Sequence of chain 1.A:
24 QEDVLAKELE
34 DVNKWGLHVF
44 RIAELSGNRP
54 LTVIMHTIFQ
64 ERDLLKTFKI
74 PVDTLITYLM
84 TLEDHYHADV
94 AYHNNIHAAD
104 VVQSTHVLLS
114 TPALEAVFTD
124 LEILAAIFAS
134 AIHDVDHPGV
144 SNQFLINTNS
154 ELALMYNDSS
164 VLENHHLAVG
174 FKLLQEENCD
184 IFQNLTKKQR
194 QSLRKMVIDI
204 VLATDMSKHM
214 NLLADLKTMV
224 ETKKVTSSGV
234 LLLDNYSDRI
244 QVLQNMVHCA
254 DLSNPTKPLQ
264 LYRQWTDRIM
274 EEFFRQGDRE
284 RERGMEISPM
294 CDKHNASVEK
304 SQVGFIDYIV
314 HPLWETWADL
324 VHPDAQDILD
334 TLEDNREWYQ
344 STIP

Binding-site contacts:
Ligand atom C6 contacts residue ILE272 of chain 1.A at 3.9 Å (hydrophobic).
Ligand atom C7 contacts residue PHE276 of chain 1.A at 3.9 Å (hydrophobic).
Ligand atom O2 contacts residue PHE308 of chain 1.A at 3.6 Å.
Ligand atom C10 contacts residue THR269 of chain 1.A at 3.8 Å.
Ligand atom C3 contacts residue PHE308 of chain 1.A at 3.5 Å (hydrophobic).
Ligand atom C10 contacts residue ILE272 of chain 1.A at 3.9 Å (hydrophobic).
Ligand atom F1 contacts residue PHE308 of chain 1.A at 4.0 Å.
Ligand atom O1 contacts residue ILE272 of chain 1.A at 3.6 Å.
Ligand atom C5 contacts residue PHE308 of chain 1.A at 3.9 Å (hydrophobic).
Ligand atom C6 contacts residue PHE308 of chain 1.A at 3.8 Å (hydrophobic).
Ligand atom C11 contacts residue PHE308 of chain 1.A at 3.9 Å (hydrophobic).
Ligand atom C2 contacts residue ILE272 of chain 1.A at 3.6 Å (hydrophobic).
Ligand atom C12 contacts residue HIS96 of chain 1.A at 3.8 Å.
Ligand atom C10 contacts residue GLN305 of chain 1.A at 3.9 Å.
Ligand atom C4 contacts residue PHE276 of chain 1.A at 4.0 Å (hydrophobic).
Ligand atom C5 contacts residue ILE272 of chain 1.A at 3.9 Å (hydrophobic).
Ligand atom O1 contacts residue GLN305 of chain 1.A at 3.0 Å (h-bond).
Ligand atom C21 contacts residue MET293 of chain 1.A at 3.5 Å (hydrophobic).
Ligand atom O3 contacts residue HIS96 of chain 1.A at 4.0 Å.
Ligand atom O2 contacts residue GLN305 of chain 1.A at 2.8 Å (h-bond).
Ligand atom C11 contacts residue GLN305 of chain 1.A at 3.5 Å.
Ligand atom C2 contacts residue GLN305 of chain 1.A at 4.0 Å.
Ligand atom C1 contacts residue ILE272 of chain 1.A at 4.0 Å (hydrophobic).
Ligand atom N2 contacts residue MET209 of chain 1.A at 3.9 Å.
Ligand atom C10 contacts residue ASN257 of chain 1.A at 3.7 Å.
Ligand atom O1 contacts residue PHE308 of chain 1.A at 3.6 Å.
Ligand atom C22 contacts residue PHE308 of chain 1.A at 3.5 Å (hydrophobic).
Ligand atom C19 contacts residue ILE312 of chain 1.A at 4.0 Å (hydrophobic).
Ligand atom C3 contacts residue GLN305 of chain 1.A at 3.9 Å.
Ligand atom C1 contacts residue PHE308 of chain 1.A at 3.6 Å (hydrophobic).
Ligand atom C11 contacts residue MET293 of chain 1.A at 3.5 Å (hydrophobic).
Ligand atom O3 contacts residue PHE276 of chain 1.A at 3.6 Å.
Ligand atom C21 contacts residue PHE308 of chain 1.A at 3.5 Å (hydrophobic).
Ligand atom C16 contacts residue MET209 of chain 1.A at 3.5 Å (hydrophobic).
Ligand atom C13 contacts residue PHE308 of chain 1.A at 3.8 Å (hydrophobic).
Ligand atom C4 contacts residue PHE308 of chain 1.A at 3.9 Å (hydrophobic).
Ligand atom C2 contacts residue PHE308 of chain 1.A at 3.3 Å (hydrophobic).
Ligand atom C22 contacts residue MET293 of chain 1.A at 3.5 Å (hydrophobic).
Ligand atom C3 contacts residue ILE272 of chain 1.A at 3.9 Å (hydrophobic).
Ligand atom C9 contacts residue TYR95 of chain 1.A at 3.6 Å (hydrophobic).

The protein below binds the small molecule below.
Small molecule (SMILES): COc1cc2c(cc1OC)[C@H](CCc1c[nH]c3cc(F)ccc13)N(C=O)CC2